Binding-site contacts:
Ligand atom C contacts residue ASN215 of chain 1.D at 3.6 Å.
Ligand atom CD1 contacts residue ALA218 of chain 1.D at 3.6 Å (hydrophobic).
Ligand atom O1 contacts residue ASN215 of chain 1.D at 3.8 Å.
Ligand atom N contacts residue ASN215 of chain 1.D at 2.8 Å (h-bond).
Ligand atom OXT contacts residue MG1 of chain 1.IA at 2.0 Å.
Ligand atom N18 contacts residue SER225 of chain 1.C at 3.0 Å (h-bond).
Ligand atom CG contacts residue ALA218 of chain 1.D at 3.6 Å (hydrophobic).
Ligand atom CD1 contacts residue ARG216 of chain 1.D at 3.0 Å.
Ligand atom C19 contacts residue PHE160 of chain 1.C at 3.7 Å (hydrophobic).
Ligand atom C19 contacts residue ASP159 of chain 1.C at 3.7 Å.
Ligand atom O contacts residue ASN215 of chain 1.D at 3.0 Å (h-bond).
Ligand atom CB contacts residue ASN215 of chain 1.D at 3.7 Å.
Ligand atom C contacts residue MG1 of chain 1.IA at 3.1 Å.
Ligand atom C15 contacts residue PHE160 of chain 1.C at 3.4 Å (hydrophobic).
Ligand atom C18 contacts residue ASP224 of chain 1.C at 3.5 Å.
Ligand atom CA contacts residue ASN215 of chain 1.D at 3.7 Å.
Ligand atom C contacts residue GLU220 of chain 1.D at 3.8 Å.
Ligand atom CB contacts residue ASP217 of chain 1.D at 3.6 Å.
Ligand atom C contacts residue TYR122 of chain 1.D at 3.7 Å (hydrophobic).
Ligand atom O contacts residue ARG214 of chain 1.D at 3.7 Å.
Ligand atom O contacts residue SER121 of chain 1.D at 3.6 Å.
Ligand atom CD2 contacts residue ALA218 of chain 1.D at 3.7 Å (hydrophobic).
Ligand atom O contacts residue TYR122 of chain 1.D at 3.3 Å (h-bond).
Ligand atom C contacts residue SER121 of chain 1.D at 3.8 Å.
Ligand atom C18 contacts residue PHE160 of chain 1.C at 3.7 Å (hydrophobic).
Ligand atom C17 contacts residue LEU192 of chain 1.C at 3.6 Å (hydrophobic).
Ligand atom O1 contacts residue ARG214 of chain 1.D at 2.8 Å (salt-bridge).
Ligand atom C18 contacts residue SER225 of chain 1.C at 3.8 Å.
Ligand atom OXT contacts residue TYR122 of chain 1.D at 3.5 Å (h-bond).
Ligand atom C2 contacts residue TYR190 of chain 1.C at 3.7 Å (hydrophobic).
Ligand atom C16 contacts residue TYR190 of chain 1.C at 3.7 Å (hydrophobic).
Ligand atom OXT contacts residue SER121 of chain 1.D at 3.1 Å (h-bond).
Ligand atom OXT contacts residue GLU220 of chain 1.D at 3.1 Å (salt-bridge).
Ligand atom C17 contacts residue TYR189 of chain 1.C at 3.1 Å (hydrophobic).
Ligand atom C1 contacts residue PHE160 of chain 1.C at 3.8 Å (hydrophobic).
Ligand atom C17 contacts residue ASP224 of chain 1.C at 3.3 Å.
Ligand atom CE1 contacts residue ARG216 of chain 1.D at 3.5 Å.
Ligand atom OXT contacts residue SER123 of chain 1.D at 2.8 Å (h-bond).
Ligand atom N18 contacts residue ASP224 of chain 1.C at 2.7 Å (salt-bridge).
Ligand atom CD1 contacts residue ASP217 of chain 1.D at 3.8 Å.

Sequence of chain 1.C:
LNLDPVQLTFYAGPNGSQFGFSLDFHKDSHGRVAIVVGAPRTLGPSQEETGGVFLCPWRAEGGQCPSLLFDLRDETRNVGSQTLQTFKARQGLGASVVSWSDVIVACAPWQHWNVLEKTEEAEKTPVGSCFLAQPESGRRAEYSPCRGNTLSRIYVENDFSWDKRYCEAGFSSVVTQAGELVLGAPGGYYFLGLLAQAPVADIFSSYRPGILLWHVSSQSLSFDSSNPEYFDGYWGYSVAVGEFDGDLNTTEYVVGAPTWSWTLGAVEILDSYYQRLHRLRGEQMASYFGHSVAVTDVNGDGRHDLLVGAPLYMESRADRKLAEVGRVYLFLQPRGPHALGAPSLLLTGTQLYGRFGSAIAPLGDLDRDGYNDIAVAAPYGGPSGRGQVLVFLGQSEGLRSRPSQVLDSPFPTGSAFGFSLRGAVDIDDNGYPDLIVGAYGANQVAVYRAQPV

Sequence of chain 1.D:
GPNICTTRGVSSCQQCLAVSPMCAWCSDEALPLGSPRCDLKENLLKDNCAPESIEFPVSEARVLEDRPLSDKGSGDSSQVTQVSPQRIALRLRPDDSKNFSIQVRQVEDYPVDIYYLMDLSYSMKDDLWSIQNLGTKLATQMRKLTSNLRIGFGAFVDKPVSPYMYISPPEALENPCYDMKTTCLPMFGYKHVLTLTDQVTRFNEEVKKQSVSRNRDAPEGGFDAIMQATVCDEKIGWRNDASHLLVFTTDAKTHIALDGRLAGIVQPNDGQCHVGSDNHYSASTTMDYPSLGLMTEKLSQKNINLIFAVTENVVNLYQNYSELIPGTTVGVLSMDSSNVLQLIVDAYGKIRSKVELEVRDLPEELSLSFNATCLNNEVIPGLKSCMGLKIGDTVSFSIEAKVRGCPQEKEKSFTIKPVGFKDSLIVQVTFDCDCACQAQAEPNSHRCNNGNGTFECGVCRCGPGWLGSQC

A protein and the small-molecule ligand that binds it are described below.
Small molecule (SMILES): CCCCS(=O)(=O)N[C@@H](Cc1ccc(OCCCCC2CCNCC2)cc1)C(=O)O